Sequence of chain 2.A:
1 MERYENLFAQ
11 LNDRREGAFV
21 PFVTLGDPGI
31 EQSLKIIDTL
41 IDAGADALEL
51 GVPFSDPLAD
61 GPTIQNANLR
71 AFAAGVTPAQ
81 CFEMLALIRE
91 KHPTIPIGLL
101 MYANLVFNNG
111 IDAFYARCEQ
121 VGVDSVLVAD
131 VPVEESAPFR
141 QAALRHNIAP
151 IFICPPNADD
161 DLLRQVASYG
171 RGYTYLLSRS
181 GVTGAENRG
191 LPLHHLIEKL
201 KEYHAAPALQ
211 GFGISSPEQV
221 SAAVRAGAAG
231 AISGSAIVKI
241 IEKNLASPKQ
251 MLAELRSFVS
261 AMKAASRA

Sequence of chain 2.B:
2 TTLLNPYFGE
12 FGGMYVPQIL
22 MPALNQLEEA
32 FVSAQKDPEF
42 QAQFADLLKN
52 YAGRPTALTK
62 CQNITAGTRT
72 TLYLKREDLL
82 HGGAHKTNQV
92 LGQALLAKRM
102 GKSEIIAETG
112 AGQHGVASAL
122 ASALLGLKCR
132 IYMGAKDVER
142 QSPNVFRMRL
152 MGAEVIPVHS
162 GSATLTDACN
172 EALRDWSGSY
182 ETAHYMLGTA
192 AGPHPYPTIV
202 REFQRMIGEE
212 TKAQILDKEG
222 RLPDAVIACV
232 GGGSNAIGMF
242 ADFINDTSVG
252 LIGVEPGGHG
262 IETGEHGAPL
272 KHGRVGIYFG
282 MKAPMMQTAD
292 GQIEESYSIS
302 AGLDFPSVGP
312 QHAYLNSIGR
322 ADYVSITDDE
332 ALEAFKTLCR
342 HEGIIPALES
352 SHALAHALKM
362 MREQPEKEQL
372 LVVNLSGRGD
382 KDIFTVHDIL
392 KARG

Binding-site contacts:
Ligand atom O16 contacts residue PHE212 of chain 2.A at 3.3 Å.
Ligand atom F11 contacts residue ILE153 of chain 2.A at 3.6 Å.
Ligand atom O20 contacts residue ILE64 of chain 2.A at 3.5 Å.
Ligand atom O19 contacts residue GLY213 of chain 2.A at 3.1 Å (h-bond).
Ligand atom C15 contacts residue PHE212 of chain 2.A at 3.7 Å (hydrophobic).
Ligand atom F11 contacts residue PHE212 of chain 2.A at 3.4 Å.
Ligand atom O20 contacts residue THR183 of chain 2.A at 3.5 Å.
Ligand atom F10 contacts residue ILE153 of chain 2.A at 3.2 Å.
Ligand atom O21 contacts residue GLU49 of chain 2.A at 3.3 Å.
Ligand atom O22 contacts residue ILE232 of chain 2.A at 3.7 Å.
Ligand atom P17 contacts residue SER235 of chain 2.A at 3.6 Å.
Ligand atom C1 contacts residue PHE212 of chain 2.A at 3.4 Å (hydrophobic).
Ligand atom S12 contacts residue TYR175 of chain 2.A at 3.6 Å.
Ligand atom O21 contacts residue LEU100 of chain 2.A at 3.4 Å.
Ligand atom F9F contacts residue ALA129 of chain 2.A at 3.3 Å.
Ligand atom C14 contacts residue THR183 of chain 2.A at 3.4 Å.
Ligand atom F9F contacts residue PRO18 of chain 2.B at 3.3 Å.
Ligand atom N13 contacts residue PHE22 of chain 2.A at 3.7 Å.
Ligand atom C6 contacts residue LEU100 of chain 2.A at 3.6 Å (hydrophobic).
Ligand atom O22 contacts residue TYR175 of chain 2.A at 2.6 Å (h-bond).
Ligand atom C4 contacts residue PHE212 of chain 2.A at 3.7 Å (hydrophobic).
Ligand atom C4 contacts residue LEU100 of chain 2.A at 3.7 Å (hydrophobic).
Ligand atom O19 contacts residue THR183 of chain 2.A at 3.6 Å.
Ligand atom C2 contacts residue PHE212 of chain 2.A at 3.4 Å (hydrophobic).
Ligand atom O7 contacts residue PHE212 of chain 2.A at 3.6 Å.
Ligand atom O18 contacts residue SER235 of chain 2.A at 3.1 Å (h-bond).
Ligand atom C5 contacts residue LEU100 of chain 2.A at 3.5 Å (hydrophobic).
Ligand atom F10 contacts residue ALA129 of chain 2.A at 3.6 Å.
Ligand atom C5 contacts residue THR183 of chain 2.A at 3.7 Å.
Ligand atom O18 contacts residue GLY234 of chain 2.A at 3.0 Å (h-bond).
Ligand atom O19 contacts residue GLY184 of chain 2.A at 2.7 Å (h-bond).
Ligand atom C3 contacts residue PHE212 of chain 2.A at 3.5 Å (hydrophobic).
Ligand atom O20 contacts residue SER235 of chain 2.A at 2.7 Å (h-bond).
Ligand atom F10 contacts residue LEU127 of chain 2.A at 3.3 Å.
Ligand atom C3 contacts residue TYR175 of chain 2.A at 3.2 Å (hydrophobic).
Ligand atom C6 contacts residue PHE212 of chain 2.A at 3.6 Å (hydrophobic).
Ligand atom O20 contacts residue GLY234 of chain 2.A at 3.6 Å.
Ligand atom O7 contacts residue ALA59 of chain 2.A at 3.5 Å.
Ligand atom O7 contacts residue ALA129 of chain 2.A at 3.6 Å.
Ligand atom O21 contacts residue PHE22 of chain 2.A at 3.0 Å.

This protein binds this small molecule.
Small molecule (SMILES): O=P(O)(O)OCCNS(=O)(=O)c1ccc(OC(F)(F)F)cc1